Sequence of chain 1.E:
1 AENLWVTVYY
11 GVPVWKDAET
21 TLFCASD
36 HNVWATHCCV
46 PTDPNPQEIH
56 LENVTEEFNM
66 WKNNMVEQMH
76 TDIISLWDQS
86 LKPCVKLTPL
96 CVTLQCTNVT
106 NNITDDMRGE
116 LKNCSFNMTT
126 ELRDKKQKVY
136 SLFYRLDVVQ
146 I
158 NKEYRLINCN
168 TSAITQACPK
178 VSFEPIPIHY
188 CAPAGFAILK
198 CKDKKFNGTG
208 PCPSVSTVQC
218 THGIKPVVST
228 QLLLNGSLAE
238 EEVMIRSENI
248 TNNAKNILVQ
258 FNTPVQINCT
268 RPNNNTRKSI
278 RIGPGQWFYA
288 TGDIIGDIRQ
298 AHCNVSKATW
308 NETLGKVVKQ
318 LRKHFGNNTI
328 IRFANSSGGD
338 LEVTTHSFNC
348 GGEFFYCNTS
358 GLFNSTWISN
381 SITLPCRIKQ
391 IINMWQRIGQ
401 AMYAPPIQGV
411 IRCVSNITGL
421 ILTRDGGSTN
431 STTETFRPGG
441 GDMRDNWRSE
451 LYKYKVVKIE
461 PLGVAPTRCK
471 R

Binding-site contacts:
Ligand atom N2 contacts residue LEU137 of chain 1.E at 4.4 Å.
Ligand atom N2 contacts residue ASN118 of chain 1.E at 2.9 Å (h-bond).
Ligand atom C3 contacts residue ASN118 of chain 1.E at 3.7 Å.
Ligand atom C8 contacts residue TYR135 of chain 1.E at 3.6 Å (hydrophobic).
Ligand atom C7 contacts residue ASP290 of chain 1.E at 3.6 Å.
Ligand atom C8 contacts residue VAL104 of chain 1.E at 3.9 Å (hydrophobic).
Ligand atom O5 contacts residue TYR135 of chain 1.E at 4.3 Å.
Ligand atom C2 contacts residue ASP290 of chain 1.E at 4.0 Å.
Ligand atom O4 contacts residue TYR135 of chain 1.E at 3.9 Å.
Ligand atom C7 contacts residue TYR135 of chain 1.E at 3.7 Å (hydrophobic).
Ligand atom C5 contacts residue ASN118 of chain 1.E at 3.7 Å.
Ligand atom O3 contacts residue ASP290 of chain 1.E at 3.0 Å (salt-bridge).
Ligand atom C1 contacts residue ASN118 of chain 1.E at 1.5 Å.
Ligand atom C8 contacts residue ASN118 of chain 1.E at 4.4 Å.
Ligand atom C2 contacts residue ASN118 of chain 1.E at 2.5 Å.
Ligand atom O7 contacts residue ASN118 of chain 1.E at 3.3 Å (h-bond).
Ligand atom O7 contacts residue TYR135 of chain 1.E at 3.5 Å.
Ligand atom C7 contacts residue LEU137 of chain 1.E at 4.4 Å (hydrophobic).
Ligand atom C3 contacts residue TYR135 of chain 1.E at 3.9 Å (hydrophobic).
Ligand atom O5 contacts residue ASN118 of chain 1.E at 2.4 Å (h-bond).
Ligand atom C1 contacts residue TYR135 of chain 1.E at 4.0 Å (hydrophobic).
Ligand atom C8 contacts residue ASP290 of chain 1.E at 3.4 Å.
Ligand atom N2 contacts residue ASP290 of chain 1.E at 3.0 Å (salt-bridge).
Ligand atom C5 contacts residue TYR135 of chain 1.E at 4.0 Å (hydrophobic).
Ligand atom C4 contacts residue TYR135 of chain 1.E at 4.4 Å (hydrophobic).
Ligand atom C4 contacts residue ASN118 of chain 1.E at 4.2 Å.
Ligand atom C2 contacts residue TYR135 of chain 1.E at 4.4 Å (hydrophobic).
Ligand atom C8 contacts residue LEU137 of chain 1.E at 3.9 Å (hydrophobic).
Ligand atom C7 contacts residue ASN118 of chain 1.E at 3.3 Å.
Ligand atom C3 contacts residue ASP290 of chain 1.E at 3.8 Å.

A small-molecule ligand and the protein it binds are described below.
Small molecule (SMILES): CC(=O)N[C@H]1[C@H](O[C@H]2[C@H](O)[C@@H](NC(C)=O)CO[C@@H]2CO)O[C@H](CO)[C@@H](O[C@@H]2O[C@H](CO)[C@@H](O)[C@H](O)[C@@H]2O)[C@@H]1O